Binding-site contacts:
Ligand atom C1 contacts residue SER225 of chain 1.B at 3.9 Å.
Ligand atom C2 contacts residue GLN168 of chain 1.B at 3.9 Å.
Ligand atom O13 contacts residue GLN168 of chain 1.B at 2.9 Å (h-bond).
Ligand atom C5 contacts residue SER225 of chain 1.B at 3.5 Å.
Ligand atom O3 contacts residue TRP271 of chain 1.B at 3.3 Å.
Ligand atom C1 contacts residue PHE35 of chain 1.B at 3.6 Å (hydrophobic).
Ligand atom O13 contacts residue ASP167 of chain 1.B at 2.7 Å (salt-bridge).
Ligand atom O3 contacts residue GLN124 of chain 1.B at 3.4 Å (h-bond).
Ligand atom O13 contacts residue ASP110 of chain 1.B at 4.0 Å.
Ligand atom C3 contacts residue ASP167 of chain 1.B at 3.6 Å.
Ligand atom C3 contacts residue GLN168 of chain 1.B at 3.8 Å.
Ligand atom O3 contacts residue ASP167 of chain 1.B at 3.5 Å (salt-bridge).
Ligand atom O2 contacts residue ASN223 of chain 1.B at 3.5 Å (h-bond).
Ligand atom O13 contacts residue TRP171 of chain 1.B at 3.5 Å.
Ligand atom O4 contacts residue PHE36 of chain 1.B at 3.4 Å.
Ligand atom O4 contacts residue ASP167 of chain 1.B at 3.6 Å.
Ligand atom O3 contacts residue ASP110 of chain 1.B at 2.6 Å (salt-bridge).
Ligand atom C3 contacts residue TRP171 of chain 1.B at 4.0 Å (hydrophobic).
Ligand atom O4 contacts residue ASP110 of chain 1.B at 2.6 Å (salt-bridge).
Ligand atom O2 contacts residue ASP224 of chain 1.B at 3.5 Å.
Ligand atom C4 contacts residue PHE35 of chain 1.B at 3.9 Å (hydrophobic).
Ligand atom O3 contacts residue TRP171 of chain 1.B at 3.7 Å.
Ligand atom C4 contacts residue LYS29 of chain 1.B at 3.9 Å.
Ligand atom O5 contacts residue SER225 of chain 1.B at 2.9 Å (h-bond).
Ligand atom C4 contacts residue PHE36 of chain 1.B at 3.9 Å (hydrophobic).
Ligand atom O4 contacts residue LYS29 of chain 1.B at 2.8 Å (salt-bridge).
Ligand atom O2 contacts residue GLN168 of chain 1.B at 3.8 Å.
Ligand atom C3 contacts residue ASP110 of chain 1.B at 3.6 Å.
Ligand atom O2 contacts residue SER225 of chain 1.B at 3.9 Å.
Ligand atom C1 contacts residue LEU270 of chain 1.B at 3.8 Å (hydrophobic).
Ligand atom C5 contacts residue GLN168 of chain 1.B at 3.6 Å.
Ligand atom O3 contacts residue PHE35 of chain 1.B at 3.9 Å.
Ligand atom O2 contacts residue TRP171 of chain 1.B at 3.6 Å.
Ligand atom C2 contacts residue SER225 of chain 1.B at 4.0 Å.
Ligand atom O5 contacts residue GLN168 of chain 1.B at 3.3 Å (h-bond).
Ligand atom O2 contacts residue PHE250 of chain 1.B at 3.7 Å.
Ligand atom O13 contacts residue LYS29 of chain 1.B at 3.5 Å (salt-bridge).
Ligand atom C4 contacts residue ASP110 of chain 1.B at 3.4 Å.
Ligand atom O5 contacts residue ASP224 of chain 1.B at 3.5 Å.
Ligand atom C5 contacts residue ASP224 of chain 1.B at 3.7 Å.

Sequence of chain 1.B:
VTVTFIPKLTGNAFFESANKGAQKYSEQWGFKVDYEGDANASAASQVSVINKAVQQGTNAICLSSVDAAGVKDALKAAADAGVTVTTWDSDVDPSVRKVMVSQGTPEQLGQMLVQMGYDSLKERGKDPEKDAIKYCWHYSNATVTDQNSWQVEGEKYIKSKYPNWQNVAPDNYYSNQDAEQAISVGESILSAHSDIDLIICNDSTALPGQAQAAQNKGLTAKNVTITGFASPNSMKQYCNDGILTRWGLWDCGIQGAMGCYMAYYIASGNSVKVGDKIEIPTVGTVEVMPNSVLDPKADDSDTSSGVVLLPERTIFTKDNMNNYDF

This small molecule binds to this protein.
Small molecule (SMILES): C[C@@]1(O)OC[C@H](O)C1(O)O